Binding-site contacts:
Ligand atom C3 contacts residue ASN154 of chain 5.E at 3.8 Å.
Ligand atom C8 contacts residue ASN154 of chain 5.E at 3.7 Å.
Ligand atom C1 contacts residue SER157 of chain 5.E at 4.3 Å.
Ligand atom C7 contacts residue ASN154 of chain 5.E at 3.3 Å.
Ligand atom C2 contacts residue ASN154 of chain 5.E at 2.5 Å.
Ligand atom O6 contacts residue SER157 of chain 5.E at 4.2 Å.
Ligand atom C5 contacts residue ASN154 of chain 5.E at 3.6 Å.
Ligand atom O5 contacts residue SER157 of chain 5.E at 4.0 Å.
Ligand atom N2 contacts residue ASN154 of chain 5.E at 2.8 Å (h-bond).
Ligand atom C1 contacts residue SER156 of chain 5.E at 4.0 Å.
Ligand atom O5 contacts residue ASN154 of chain 5.E at 2.4 Å (h-bond).
Ligand atom O7 contacts residue ASN154 of chain 5.E at 3.5 Å (h-bond).
Ligand atom C4 contacts residue ASN154 of chain 5.E at 4.2 Å.
Ligand atom C1 contacts residue ASN154 of chain 5.E at 1.4 Å.

Sequence of chain 5.E:
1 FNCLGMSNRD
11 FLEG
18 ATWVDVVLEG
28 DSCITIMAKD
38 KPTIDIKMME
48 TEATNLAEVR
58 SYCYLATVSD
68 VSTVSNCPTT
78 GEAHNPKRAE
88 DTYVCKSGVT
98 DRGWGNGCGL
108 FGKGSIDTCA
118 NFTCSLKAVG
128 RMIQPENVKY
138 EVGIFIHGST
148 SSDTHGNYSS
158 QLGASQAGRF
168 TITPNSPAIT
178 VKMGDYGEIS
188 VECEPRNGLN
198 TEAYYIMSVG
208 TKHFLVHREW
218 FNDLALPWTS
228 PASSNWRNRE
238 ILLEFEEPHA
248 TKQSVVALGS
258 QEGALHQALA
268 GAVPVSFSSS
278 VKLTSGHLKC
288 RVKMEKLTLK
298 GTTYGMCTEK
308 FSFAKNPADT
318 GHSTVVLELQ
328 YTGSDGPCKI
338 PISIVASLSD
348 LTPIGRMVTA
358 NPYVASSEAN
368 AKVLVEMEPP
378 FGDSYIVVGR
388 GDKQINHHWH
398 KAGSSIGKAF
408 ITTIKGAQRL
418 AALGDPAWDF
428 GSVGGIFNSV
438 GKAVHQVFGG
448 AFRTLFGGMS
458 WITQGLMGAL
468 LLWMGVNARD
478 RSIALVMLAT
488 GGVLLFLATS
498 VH

The small molecule below binds the protein below.
Small molecule (SMILES): CC(=O)N[C@@H]1[C@@H](O)[C@H](O)[C@@H](CO)O[C@H]1O